Sequence of chain 1.E:
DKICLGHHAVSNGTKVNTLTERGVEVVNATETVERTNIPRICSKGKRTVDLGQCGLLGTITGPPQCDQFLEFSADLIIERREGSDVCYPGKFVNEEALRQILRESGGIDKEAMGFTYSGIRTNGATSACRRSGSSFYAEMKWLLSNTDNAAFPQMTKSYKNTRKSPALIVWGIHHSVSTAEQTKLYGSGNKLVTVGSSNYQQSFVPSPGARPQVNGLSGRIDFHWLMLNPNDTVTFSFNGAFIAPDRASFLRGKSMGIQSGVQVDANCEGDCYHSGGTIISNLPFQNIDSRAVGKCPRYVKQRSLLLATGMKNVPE

This small molecule binds to this protein.
Small molecule (SMILES): CC(=O)N[C@H]1CO[C@H](CO[C@]2(C(=O)O)C[C@H](O)[C@@H](NC(C)=O)[C@H]([C@H](O)[C@H](O)CO)O2)[C@@H](O)C1

Binding-site contacts:
Ligand atom O1A contacts residue LEU221 of chain 1.E at 3.9 Å.
Ligand atom O7 contacts residue GLU185 of chain 1.E at 4.0 Å.
Ligand atom C11 contacts residue LEU148 of chain 1.E at 4.2 Å (hydrophobic).
Ligand atom C7 contacts residue TRP146 of chain 1.E at 3.8 Å (hydrophobic).
Ligand atom O8 contacts residue LEU221 of chain 1.E at 4.2 Å.
Ligand atom C8 contacts residue TYR92 of chain 1.E at 3.5 Å (hydrophobic).
Ligand atom C10 contacts residue TRP146 of chain 1.E at 3.9 Å (hydrophobic).
Ligand atom O9 contacts residue GLY223 of chain 1.E at 3.8 Å.
Ligand atom C9 contacts residue GLU185 of chain 1.E at 3.2 Å.
Ligand atom O8 contacts residue TRP146 of chain 1.E at 4.0 Å.
Ligand atom C9 contacts residue TYR92 of chain 1.E at 3.1 Å (hydrophobic).
Ligand atom O1B contacts residue SER131 of chain 1.E at 2.9 Å (h-bond).
Ligand atom C11 contacts residue LEU189 of chain 1.E at 3.4 Å (hydrophobic).
Ligand atom O10 contacts residue GLY128 of chain 1.E at 4.0 Å.
Ligand atom C6 contacts residue LEU221 of chain 1.E at 3.9 Å (hydrophobic).
Ligand atom C5 contacts residue ALA129 of chain 1.E at 3.6 Å (hydrophobic).
Ligand atom O10 contacts residue ALA129 of chain 1.E at 4.1 Å.
Ligand atom C4 contacts residue ALA129 of chain 1.E at 3.2 Å (hydrophobic).
Ligand atom C8 contacts residue GLU185 of chain 1.E at 3.8 Å.
Ligand atom O7 contacts residue LEU189 of chain 1.E at 3.9 Å.
Ligand atom C9 contacts residue TRP146 of chain 1.E at 4.2 Å (hydrophobic).
Ligand atom N5 contacts residue TRP146 of chain 1.E at 3.7 Å.
Ligand atom O8 contacts residue TYR92 of chain 1.E at 2.8 Å (h-bond).
Ligand atom O1B contacts residue THR130 of chain 1.E at 3.6 Å.
Ligand atom C1 contacts residue SER131 of chain 1.E at 3.7 Å.
Ligand atom O10 contacts residue LEU148 of chain 1.E at 3.7 Å.
Ligand atom O9 contacts residue GLU185 of chain 1.E at 2.5 Å (salt-bridge).
Ligand atom N5 contacts residue ALA129 of chain 1.E at 3.0 Å (h-bond).
Ligand atom O1A contacts residue ALA129 of chain 1.E at 4.1 Å.
Ligand atom C6 contacts residue ALA129 of chain 1.E at 4.2 Å (hydrophobic).
Ligand atom O1A contacts residue SER131 of chain 1.E at 3.8 Å.
Ligand atom C1 contacts residue THR130 of chain 1.E at 3.5 Å.
Ligand atom C8 contacts residue TRP146 of chain 1.E at 4.2 Å (hydrophobic).
Ligand atom O1A contacts residue THR130 of chain 1.E at 2.5 Å (h-bond).
Ligand atom O4 contacts residue ALA129 of chain 1.E at 3.5 Å (h-bond).
Ligand atom C9 contacts residue HIS178 of chain 1.E at 3.4 Å.
Ligand atom O9 contacts residue HIS178 of chain 1.E at 3.4 Å (h-bond).
Ligand atom C10 contacts residue ALA129 of chain 1.E at 3.9 Å (hydrophobic).
Ligand atom O10 contacts residue TRP146 of chain 1.E at 3.5 Å.
Ligand atom O9 contacts residue TYR92 of chain 1.E at 2.9 Å (h-bond).